Binding-site contacts:
Ligand atom O3 contacts residue ASP2 of chain 1.B at 3.1 Å (salt-bridge).
Ligand atom C3 contacts residue ASP2 of chain 1.B at 4.4 Å.
Ligand atom O4 contacts residue ASP2 of chain 1.B at 3.8 Å.
Ligand atom C8 contacts residue VAL117 of chain 1.A at 3.9 Å (hydrophobic).
Ligand atom C3 contacts residue ASN118 of chain 1.A at 3.8 Å.
Ligand atom N2 contacts residue TRP168 of chain 1.A at 3.9 Å.
Ligand atom O7 contacts residue ASN118 of chain 1.A at 3.9 Å.
Ligand atom C1 contacts residue ASN118 of chain 1.A at 1.4 Å.
Ligand atom O3 contacts residue TRP168 of chain 1.A at 3.1 Å (h-bond).
Ligand atom O7 contacts residue HIS167 of chain 1.A at 3.9 Å.
Ligand atom N2 contacts residue ASN118 of chain 1.A at 2.9 Å (h-bond).
Ligand atom C4 contacts residue ASN118 of chain 1.A at 4.2 Å.
Ligand atom C8 contacts residue ASN118 of chain 1.A at 4.4 Å.
Ligand atom C5 contacts residue ASN118 of chain 1.A at 3.6 Å.
Ligand atom C3 contacts residue TRP168 of chain 1.A at 4.3 Å (hydrophobic).
Ligand atom C7 contacts residue HIS167 of chain 1.A at 4.5 Å.
Ligand atom O7 contacts residue GLU166 of chain 1.A at 3.7 Å.
Ligand atom C7 contacts residue TRP168 of chain 1.A at 3.6 Å (hydrophobic).
Ligand atom C8 contacts residue TRP168 of chain 1.A at 3.8 Å (hydrophobic).
Ligand atom C8 contacts residue GLU166 of chain 1.A at 3.4 Å.
Ligand atom C7 contacts residue ASN118 of chain 1.A at 3.6 Å.
Ligand atom O5 contacts residue ASN118 of chain 1.A at 2.3 Å (h-bond).
Ligand atom O7 contacts residue TRP168 of chain 1.A at 3.7 Å.
Ligand atom C8 contacts residue VAL116 of chain 1.A at 3.5 Å (hydrophobic).
Ligand atom C2 contacts residue ASN118 of chain 1.A at 2.4 Å.
Ligand atom C7 contacts residue GLU166 of chain 1.A at 3.9 Å.
Ligand atom C8 contacts residue HIS167 of chain 1.A at 3.8 Å.

This small molecule binds to this protein.
Small molecule (SMILES): CC(=O)N[C@@H]1[C@@H](O)[C@H](O)[C@@H](CO)O[C@H]1O

Sequence of chain 1.B:
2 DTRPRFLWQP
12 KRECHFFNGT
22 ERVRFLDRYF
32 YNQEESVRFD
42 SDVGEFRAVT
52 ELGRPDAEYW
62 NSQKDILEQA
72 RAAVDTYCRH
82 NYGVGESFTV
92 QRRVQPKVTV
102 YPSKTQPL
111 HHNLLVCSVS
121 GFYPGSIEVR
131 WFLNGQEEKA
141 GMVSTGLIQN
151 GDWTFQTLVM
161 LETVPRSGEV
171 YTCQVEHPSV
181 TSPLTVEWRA

Sequence of chain 1.A:
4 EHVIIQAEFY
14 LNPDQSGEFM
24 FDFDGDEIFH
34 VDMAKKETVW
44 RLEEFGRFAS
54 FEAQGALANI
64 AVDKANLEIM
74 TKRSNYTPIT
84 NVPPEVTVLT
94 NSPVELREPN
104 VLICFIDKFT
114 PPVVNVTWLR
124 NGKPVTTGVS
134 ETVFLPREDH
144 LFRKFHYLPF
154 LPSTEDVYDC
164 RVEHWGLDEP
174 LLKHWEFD